A small-molecule ligand and the protein it binds are described below.
Small molecule (SMILES): CC(=O)N[C@H]1Cc2ccc(cc2)OCCCC[C@@H](C(=O)N[C@@H](CCCN=C(N)N)[C@H](O)c2nc3ccccc3s2)NC(=O)[C@@H](Cc2c[nH]c3ccccc23)NC1=O

Sequence of chain 1.B:
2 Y

Binding-site contacts:
Ligand atom O contacts residue TRP212 of chain 1.A at 3.4 Å.
Ligand atom N30 contacts residue SER191 of chain 1.A at 2.8 Å (h-bond).
Ligand atom C40 contacts residue SER191 of chain 1.A at 1.4 Å.
Ligand atom CB contacts residue PHE94 of chain 1.A at 3.5 Å (hydrophobic).
Ligand atom N39 contacts residue ASP185 of chain 1.A at 2.8 Å (salt-bridge).
Ligand atom O41 contacts residue GLN188 of chain 1.A at 3.5 Å.
Ligand atom O41 contacts residue GLY189 of chain 1.A at 2.6 Å (h-bond).
Ligand atom O contacts residue GLY213 of chain 1.A at 3.2 Å (h-bond).
Ligand atom CB contacts residue TYR141 of chain 1.A at 3.3 Å (hydrophobic).
Ligand atom CD1 contacts residue DTR3 of chain 1.B at 3.6 Å.
Ligand atom C33 contacts residue SER191 of chain 1.A at 2.9 Å.
Ligand atom C contacts residue GLY213 of chain 1.A at 3.5 Å.
Ligand atom O41 contacts residue ASP190 of chain 1.A at 3.2 Å (salt-bridge).
Ligand atom O41 contacts residue CYS187 of chain 1.A at 3.5 Å (h-bond).
Ligand atom N38 contacts residue ASP185 of chain 1.A at 2.9 Å (salt-bridge).
Ligand atom O41 contacts residue SER191 of chain 1.A at 2.3 Å (h-bond).
Ligand atom N contacts residue GLY213 of chain 1.A at 2.7 Å (h-bond).
Ligand atom CZ3 contacts residue ASP214 of chain 1.A at 3.4 Å.
Ligand atom N43 contacts residue SER191 of chain 1.A at 2.7 Å (h-bond).
Ligand atom C42 contacts residue SER191 of chain 1.A at 2.4 Å.
Ligand atom S50 contacts residue GLY189 of chain 1.A at 3.4 Å (h-bond).
Ligand atom CH2 contacts residue GLN169 of chain 1.A at 3.6 Å.
Ligand atom NE1 contacts residue DTR3 of chain 1.B at 3.5 Å (h-bond).
Ligand atom N43 contacts residue HIS42 of chain 1.A at 2.8 Å (h-bond).
Ligand atom CZ3 contacts residue GLN169 of chain 1.A at 3.5 Å.
Ligand atom N36 contacts residue GLY213 of chain 1.A at 3.5 Å (h-bond).
Ligand atom C37 contacts residue SER186 of chain 1.A at 3.2 Å.
Ligand atom C47 contacts residue THZ5 of chain 1.B at 3.4 Å.
Ligand atom N39 contacts residue SER186 of chain 1.A at 3.5 Å (h-bond).
Ligand atom C34 contacts residue GLN188 of chain 1.A at 3.6 Å.
Ligand atom O contacts residue GLY215 of chain 1.A at 2.9 Å (h-bond).
Ligand atom N38 contacts residue GLY223 of chain 1.A at 3.3 Å.
Ligand atom C37 contacts residue ASP185 of chain 1.A at 3.6 Å.
Ligand atom C46 contacts residue THZ5 of chain 1.B at 3.0 Å.
Ligand atom O contacts residue GLN188 of chain 1.A at 2.8 Å (h-bond).
Ligand atom N30 contacts residue SER211 of chain 1.A at 3.2 Å (h-bond).
Ligand atom O contacts residue GLY213 of chain 1.A at 3.4 Å (h-bond).
Ligand atom N38 contacts residue SER186 of chain 1.A at 2.9 Å (h-bond).
Ligand atom N39 contacts residue GLY215 of chain 1.A at 2.9 Å (h-bond).
Ligand atom C31 contacts residue SER191 of chain 1.A at 2.4 Å.

Sequence of chain 1.A:
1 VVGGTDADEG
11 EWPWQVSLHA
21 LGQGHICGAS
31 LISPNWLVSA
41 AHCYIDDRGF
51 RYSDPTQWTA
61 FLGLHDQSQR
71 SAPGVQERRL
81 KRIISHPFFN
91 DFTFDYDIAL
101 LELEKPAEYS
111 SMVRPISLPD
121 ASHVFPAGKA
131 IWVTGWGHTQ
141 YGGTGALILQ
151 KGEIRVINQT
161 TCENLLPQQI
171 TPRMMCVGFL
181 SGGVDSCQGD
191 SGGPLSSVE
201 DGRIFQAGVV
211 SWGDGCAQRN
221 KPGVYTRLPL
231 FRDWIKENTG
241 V